The small molecule below binds the protein below.
Small molecule (SMILES): CC(=O)N[C@@H]1[C@@H](O)[C@H](O)[C@@H](CO)O[C@H]1O

Binding-site contacts:
Ligand atom O5 contacts residue ASN1134 of chain 1.B at 4.1 Å.
Ligand atom C7 contacts residue ASN1134 of chain 1.B at 3.6 Å.
Ligand atom O3 contacts residue ASN1134 of chain 1.B at 4.4 Å.
Ligand atom O7 contacts residue ASN1134 of chain 1.B at 3.3 Å (h-bond).
Ligand atom C1 contacts residue ASN1134 of chain 1.B at 3.8 Å.
Ligand atom N2 contacts residue ASN1134 of chain 1.B at 3.6 Å (h-bond).
Ligand atom C2 contacts residue ASN1134 of chain 1.B at 3.2 Å.
Ligand atom C3 contacts residue ASN1134 of chain 1.B at 4.3 Å.

Sequence of chain 1.B:
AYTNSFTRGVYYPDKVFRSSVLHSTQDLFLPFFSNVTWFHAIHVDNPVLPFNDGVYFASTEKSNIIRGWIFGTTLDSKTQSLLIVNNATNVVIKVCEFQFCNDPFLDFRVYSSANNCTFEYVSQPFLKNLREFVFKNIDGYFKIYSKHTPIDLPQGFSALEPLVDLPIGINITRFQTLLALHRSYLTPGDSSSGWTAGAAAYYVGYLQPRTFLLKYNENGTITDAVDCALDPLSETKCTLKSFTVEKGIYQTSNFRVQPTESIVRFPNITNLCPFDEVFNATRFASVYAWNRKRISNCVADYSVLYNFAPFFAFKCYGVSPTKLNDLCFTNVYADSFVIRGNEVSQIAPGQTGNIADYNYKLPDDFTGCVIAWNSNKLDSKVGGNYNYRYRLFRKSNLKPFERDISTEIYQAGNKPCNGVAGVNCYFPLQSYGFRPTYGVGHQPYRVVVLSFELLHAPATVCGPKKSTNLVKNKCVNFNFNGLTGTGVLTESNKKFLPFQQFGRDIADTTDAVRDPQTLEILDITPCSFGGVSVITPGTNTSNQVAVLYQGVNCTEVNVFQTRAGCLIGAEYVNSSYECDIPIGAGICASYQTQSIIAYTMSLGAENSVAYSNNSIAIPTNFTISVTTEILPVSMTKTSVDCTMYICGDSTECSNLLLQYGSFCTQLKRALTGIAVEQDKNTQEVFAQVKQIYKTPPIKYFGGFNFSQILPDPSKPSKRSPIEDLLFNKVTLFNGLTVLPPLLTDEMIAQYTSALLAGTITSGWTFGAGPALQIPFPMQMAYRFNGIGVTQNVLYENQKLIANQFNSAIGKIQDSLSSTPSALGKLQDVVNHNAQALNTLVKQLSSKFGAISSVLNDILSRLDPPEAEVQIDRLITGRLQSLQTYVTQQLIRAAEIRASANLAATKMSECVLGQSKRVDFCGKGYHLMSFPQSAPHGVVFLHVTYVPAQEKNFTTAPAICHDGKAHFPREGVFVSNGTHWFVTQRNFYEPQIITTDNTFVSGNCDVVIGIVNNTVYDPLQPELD